Binding-site contacts:
Ligand atom N04 contacts residue PHE66 of chain 1.A at 3.8 Å.
Ligand atom C35 contacts residue ILE79 of chain 1.A at 4.1 Å (hydrophobic).
Ligand atom C37 contacts residue ILE79 of chain 1.A at 4.3 Å (hydrophobic).
Ligand atom C35 contacts residue GLU81 of chain 1.A at 4.0 Å.
Ligand atom C35 contacts residue GLY82 of chain 1.A at 4.3 Å.
Ligand atom C36 contacts residue GLU81 of chain 1.A at 4.5 Å.
Ligand atom C28 contacts residue ILE33 of chain 1.A at 4.5 Å (hydrophobic).
Ligand atom O03 contacts residue MET32 of chain 1.A at 4.1 Å.
Ligand atom C22 contacts residue ASP70 of chain 1.A at 4.1 Å.
Ligand atom C34 contacts residue PHE66 of chain 1.A at 3.8 Å (hydrophobic).
Ligand atom C27 contacts residue ASP70 of chain 1.A at 4.1 Å.
Ligand atom O03 contacts residue PHE66 of chain 1.A at 3.8 Å.
Ligand atom C33 contacts residue SER69 of chain 1.A at 4.5 Å.
Ligand atom C05 contacts residue PHE66 of chain 1.A at 4.1 Å (hydrophobic).
Ligand atom C04 contacts residue PHE66 of chain 1.A at 3.7 Å (hydrophobic).
Ligand atom O03 contacts residue ILE33 of chain 1.A at 3.6 Å.
Ligand atom C04 contacts residue MET32 of chain 1.A at 3.5 Å (hydrophobic).
Ligand atom C35 contacts residue PHE66 of chain 1.A at 3.7 Å (hydrophobic).
Ligand atom O03 contacts residue ASN30 of chain 1.A at 3.8 Å.
Ligand atom C25 contacts residue ASP70 of chain 1.A at 4.4 Å.
Ligand atom C27 contacts residue PHE66 of chain 1.A at 3.9 Å (hydrophobic).
Ligand atom C05 contacts residue MET32 of chain 1.A at 4.0 Å (hydrophobic).
Ligand atom C26 contacts residue ASP70 of chain 1.A at 4.1 Å.
Ligand atom O02 contacts residue ASN30 of chain 1.A at 4.0 Å.
Ligand atom C34 contacts residue MET32 of chain 1.A at 4.2 Å (hydrophobic).
Ligand atom C26 contacts residue PHE66 of chain 1.A at 3.7 Å (hydrophobic).
Ligand atom C28 contacts residue PHE66 of chain 1.A at 3.6 Å (hydrophobic).
Ligand atom C36 contacts residue ILE79 of chain 1.A at 3.7 Å (hydrophobic).
Ligand atom N06 contacts residue PHE66 of chain 1.A at 4.4 Å.
Ligand atom C07 contacts residue MET32 of chain 1.A at 4.5 Å (hydrophobic).
Ligand atom C29 contacts residue PHE66 of chain 1.A at 3.7 Å (hydrophobic).
Ligand atom C29 contacts residue ILE33 of chain 1.A at 4.3 Å (hydrophobic).
Ligand atom O06 contacts residue ILE79 of chain 1.A at 4.0 Å.
Ligand atom C34 contacts residue LEU36 of chain 1.A at 4.3 Å (hydrophobic).
Ligand atom C27 contacts residue MET67 of chain 1.A at 4.2 Å (hydrophobic).
Ligand atom C33 contacts residue ILE79 of chain 1.A at 3.9 Å (hydrophobic).
Ligand atom C06 contacts residue MET32 of chain 1.A at 3.4 Å (hydrophobic).

Sequence of chain 1.A:
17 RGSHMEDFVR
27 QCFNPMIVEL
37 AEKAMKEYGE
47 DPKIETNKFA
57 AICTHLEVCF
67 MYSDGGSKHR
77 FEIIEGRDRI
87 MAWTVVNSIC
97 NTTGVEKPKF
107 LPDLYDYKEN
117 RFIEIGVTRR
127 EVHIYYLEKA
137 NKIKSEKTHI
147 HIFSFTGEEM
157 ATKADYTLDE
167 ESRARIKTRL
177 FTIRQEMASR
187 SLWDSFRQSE

A small-molecule ligand and the protein it binds are described below.
Small molecule (SMILES): C[C@H](C[C@@H](C[C@H](C[C@@H](C[C@@H](CCN1CCCC1=O)N1CCCC1=O)N1CCCC1=O)N1CCCC1=O)N1CCCC1=O)N1CCCC1=O